Binding-site contacts:
Ligand atom PG contacts residue THR112 of chain 1.F at 3.5 Å.
Ligand atom O3G contacts residue MG1 of chain 1.X at 2.1 Å.
Ligand atom O1A contacts residue GLY91 of chain 1.F at 3.2 Å.
Ligand atom N1 contacts residue ASP196 of chain 1.F at 2.4 Å (salt-bridge).
Ligand atom O6 contacts residue ASP196 of chain 1.F at 3.4 Å (salt-bridge).
Ligand atom O6 contacts residue ASN242 of chain 1.F at 2.6 Å (h-bond).
Ligand atom O2G contacts residue SER93 of chain 1.F at 2.9 Å (h-bond).
Ligand atom O2A contacts residue THR112 of chain 1.F at 2.9 Å (h-bond).
Ligand atom O1B contacts residue SER90 of chain 1.F at 2.5 Å (h-bond).
Ligand atom O1A contacts residue SER94 of chain 1.F at 3.3 Å (h-bond).
Ligand atom O2G contacts residue LYS92 of chain 1.F at 3.1 Å.
Ligand atom C2' contacts residue LYS243 of chain 1.F at 3.2 Å.
Ligand atom O3G contacts residue THR112 of chain 1.F at 3.3 Å (h-bond).
Ligand atom N2 contacts residue SER197 of chain 1.F at 2.5 Å (h-bond).
Ligand atom O1G contacts residue GLY89 of chain 1.F at 3.2 Å (h-bond).
Ligand atom PG contacts residue MG1 of chain 1.X at 2.9 Å.
Ligand atom N1 contacts residue LYS194 of chain 1.F at 3.5 Å.
Ligand atom O6 contacts residue SER241 of chain 1.F at 3.4 Å.
Ligand atom PB contacts residue THR112 of chain 1.F at 3.5 Å.
Ligand atom O6 contacts residue LYS194 of chain 1.F at 3.3 Å (salt-bridge).
Ligand atom O1B contacts residue LYS92 of chain 1.F at 3.3 Å (salt-bridge).
Ligand atom N7 contacts residue ASN242 of chain 1.F at 3.3 Å (h-bond).
Ligand atom O2B contacts residue SER93 of chain 1.F at 3.0 Å (h-bond).
Ligand atom C2 contacts residue SER197 of chain 1.F at 3.3 Å.
Ligand atom O3G contacts residue GLY113 of chain 1.F at 3.5 Å.
Ligand atom C2 contacts residue ASP196 of chain 1.F at 3.1 Å.
Ligand atom N3B contacts residue THR112 of chain 1.F at 2.5 Å (h-bond).
Ligand atom O2' contacts residue LYS243 of chain 1.F at 3.3 Å (salt-bridge).
Ligand atom O1G contacts residue LYS92 of chain 1.F at 3.2 Å.
Ligand atom O2G contacts residue MG1 of chain 1.X at 2.8 Å.
Ligand atom O1B contacts residue GLY91 of chain 1.F at 2.5 Å (h-bond).
Ligand atom O3A contacts residue GLY89 of chain 1.F at 3.4 Å.
Ligand atom O1G contacts residue THR88 of chain 1.F at 3.3 Å.
Ligand atom O2B contacts residue LYS92 of chain 1.F at 3.0 Å (salt-bridge).
Ligand atom O1B contacts residue GLY89 of chain 1.F at 3.0 Å (h-bond).
Ligand atom PB contacts residue GLY91 of chain 1.F at 3.2 Å.
Ligand atom C6 contacts residue ASP196 of chain 1.F at 3.4 Å.
Ligand atom N2 contacts residue ASP196 of chain 1.F at 2.3 Å (salt-bridge).
Ligand atom O2B contacts residue GLY91 of chain 1.F at 3.1 Å.
Ligand atom C8 contacts residue SER94 of chain 1.F at 3.5 Å.

Sequence of chain 1.F:
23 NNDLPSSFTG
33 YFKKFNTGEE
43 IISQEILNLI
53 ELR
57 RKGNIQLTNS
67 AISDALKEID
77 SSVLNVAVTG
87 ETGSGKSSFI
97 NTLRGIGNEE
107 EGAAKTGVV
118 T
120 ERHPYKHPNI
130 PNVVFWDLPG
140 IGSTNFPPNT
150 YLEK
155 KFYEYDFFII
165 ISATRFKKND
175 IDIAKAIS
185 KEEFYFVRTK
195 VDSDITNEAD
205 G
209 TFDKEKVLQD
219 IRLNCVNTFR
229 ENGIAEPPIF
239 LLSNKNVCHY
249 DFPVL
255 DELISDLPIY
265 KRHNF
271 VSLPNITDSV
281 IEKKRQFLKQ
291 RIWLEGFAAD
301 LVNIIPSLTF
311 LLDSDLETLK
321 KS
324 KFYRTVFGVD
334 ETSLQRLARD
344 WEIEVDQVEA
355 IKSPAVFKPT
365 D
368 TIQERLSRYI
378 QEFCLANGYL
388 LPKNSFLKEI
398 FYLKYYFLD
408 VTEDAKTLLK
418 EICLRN

The small molecule below binds the protein below.
Small molecule (SMILES): Nc1nc2c(ncn2[C@@H]2O[C@H](CO[P](=O)(O)O[P](=O)(O)NP(=O)(O)O)[C@@H](O)[C@H]2O)c(=O)[nH]1